Binding-site contacts:
Ligand atom C05 contacts residue PHE99 of chain 1.B at 3.8 Å (hydrophobic).
Ligand atom C11 contacts residue PHE99 of chain 1.B at 3.6 Å (hydrophobic).
Ligand atom N06 contacts residue PRO37 of chain 1.B at 2.8 Å (h-bond).
Ligand atom CL04 contacts residue VAL42 of chain 1.B at 4.1 Å.
Ligand atom C05 contacts residue PRO37 of chain 1.B at 4.0 Å (hydrophobic).
Ligand atom O01 contacts residue TYR50 of chain 1.B at 4.3 Å.
Ligand atom C03 contacts residue VAL42 of chain 1.B at 3.6 Å (hydrophobic).
Ligand atom CL04 contacts residue CYS89 of chain 1.B at 4.2 Å.
Ligand atom C11 contacts residue ASP46 of chain 1.B at 4.1 Å.
Ligand atom C14 contacts residue ASN93 of chain 1.B at 3.4 Å.
Ligand atom O01 contacts residue CYS89 of chain 1.B at 4.0 Å.
Ligand atom CL04 contacts residue PHE38 of chain 1.B at 3.5 Å.
Ligand atom C14 contacts residue TYR92 of chain 1.B at 3.4 Å (hydrophobic).
Ligand atom N06 contacts residue PHE99 of chain 1.B at 4.1 Å.
Ligand atom O01 contacts residue ASN93 of chain 1.B at 2.9 Å (h-bond).
Ligand atom N13 contacts residue VAL42 of chain 1.B at 4.1 Å.
Ligand atom C07 contacts residue PRO37 of chain 1.B at 3.5 Å (hydrophobic).
Ligand atom C08 contacts residue VAL42 of chain 1.B at 4.2 Å (hydrophobic).
Ligand atom C14 contacts residue ALA47 of chain 1.B at 3.6 Å (hydrophobic).
Ligand atom O01 contacts residue PHE99 of chain 1.B at 3.9 Å.
Ligand atom C08 contacts residue PRO41 of chain 1.B at 3.6 Å (hydrophobic).
Ligand atom C03 contacts residue PHE99 of chain 1.B at 3.9 Å (hydrophobic).
Ligand atom C08 contacts residue GLU40 of chain 1.B at 3.6 Å.
Ligand atom C14 contacts residue PHE99 of chain 1.B at 4.0 Å (hydrophobic).
Ligand atom N13 contacts residue PHE99 of chain 1.B at 3.5 Å.
Ligand atom N12 contacts residue ALA47 of chain 1.B at 4.1 Å.
Ligand atom C10 contacts residue PRO37 of chain 1.B at 3.7 Å (hydrophobic).
Ligand atom C03 contacts residue PRO37 of chain 1.B at 4.2 Å (hydrophobic).
Ligand atom N13 contacts residue ALA47 of chain 1.B at 4.2 Å.
Ligand atom N12 contacts residue VAL42 of chain 1.B at 3.8 Å.
Ligand atom C11 contacts residue VAL42 of chain 1.B at 4.0 Å (hydrophobic).
Ligand atom CL04 contacts residue PRO37 of chain 1.B at 3.4 Å.
Ligand atom N12 contacts residue ASP46 of chain 1.B at 3.9 Å.
Ligand atom C02 contacts residue PHE99 of chain 1.B at 3.6 Å (hydrophobic).
Ligand atom N09 contacts residue PRO37 of chain 1.B at 3.9 Å.
Ligand atom N12 contacts residue PHE99 of chain 1.B at 3.5 Å.
Ligand atom C05 contacts residue VAL42 of chain 1.B at 3.8 Å (hydrophobic).
Ligand atom C02 contacts residue ASN93 of chain 1.B at 3.8 Å.
Ligand atom C08 contacts residue PRO37 of chain 1.B at 3.4 Å (hydrophobic).
Ligand atom C02 contacts residue VAL42 of chain 1.B at 3.9 Å (hydrophobic).

A small-molecule ligand and the protein it binds are described below.
Small molecule (SMILES): Cn1ncc(NC2CNC2)c(Cl)c1=O

Sequence of chain 1.B:
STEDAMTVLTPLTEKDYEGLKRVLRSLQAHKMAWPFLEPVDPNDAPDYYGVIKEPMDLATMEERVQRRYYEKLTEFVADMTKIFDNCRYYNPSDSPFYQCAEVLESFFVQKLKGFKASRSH